This small molecule binds to this protein.
Small molecule (SMILES): C/C(=C\CC/C(C)=C/CO[P](=O)(O)OP(=O)(O)O)CCC=C(CF)CF

Sequence of chain 1.A:
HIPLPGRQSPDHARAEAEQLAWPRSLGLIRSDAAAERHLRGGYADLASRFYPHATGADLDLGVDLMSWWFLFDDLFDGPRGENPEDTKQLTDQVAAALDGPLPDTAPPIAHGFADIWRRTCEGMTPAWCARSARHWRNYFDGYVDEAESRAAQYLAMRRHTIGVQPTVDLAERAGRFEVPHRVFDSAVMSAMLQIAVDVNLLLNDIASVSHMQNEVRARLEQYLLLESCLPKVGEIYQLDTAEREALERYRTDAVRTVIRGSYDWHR

Binding-site contacts:
Ligand atom O1 contacts residue ARG173 of chain 1.A at 2.8 Å (salt-bridge).
Ligand atom F1 contacts residue THR176 of chain 1.A at 3.9 Å.
Ligand atom C6 contacts residue SER305 of chain 1.A at 3.7 Å.
Ligand atom C5 contacts residue ILE177 of chain 1.A at 4.0 Å (hydrophobic).
Ligand atom C11 contacts residue THR182 of chain 1.A at 3.9 Å.
Ligand atom F1 contacts residue TRP76 of chain 1.A at 3.4 Å.
Ligand atom C14 contacts residue PHE77 of chain 1.A at 3.6 Å (hydrophobic).
Ligand atom C2 contacts residue ASN219 of chain 1.A at 3.7 Å.
Ligand atom C8 contacts residue PHE57 of chain 1.A at 3.9 Å (hydrophobic).
Ligand atom C10 contacts residue ASN215 of chain 1.A at 3.9 Å.
Ligand atom PA contacts residue ARG173 of chain 1.A at 3.4 Å.
Ligand atom F1 contacts residue TYR146 of chain 1.A at 3.9 Å.
Ligand atom C15 contacts residue TRP76 of chain 1.A at 3.3 Å (hydrophobic).
Ligand atom F2 contacts residue TRP76 of chain 1.A at 3.8 Å.
Ligand atom C4 contacts residue ASN219 of chain 1.A at 3.3 Å.
Ligand atom C9 contacts residue PHE57 of chain 1.A at 4.0 Å (hydrophobic).
Ligand atom C8 contacts residue THR182 of chain 1.A at 4.0 Å.
Ligand atom O2A contacts residue ASP80 of chain 1.A at 3.0 Å (salt-bridge).
Ligand atom C15 contacts residue ILE177 of chain 1.A at 3.7 Å (hydrophobic).
Ligand atom F2 contacts residue ASP80 of chain 1.A at 3.5 Å.
Ligand atom C10 contacts residue THR182 of chain 1.A at 3.9 Å.
Ligand atom O2B contacts residue ASN219 of chain 1.A at 3.4 Å (h-bond).
Ligand atom C14 contacts residue TRP76 of chain 1.A at 3.7 Å (hydrophobic).
Ligand atom C2 contacts residue ILE177 of chain 1.A at 3.7 Å (hydrophobic).
Ligand atom O3A contacts residue ARG173 of chain 1.A at 4.0 Å.
Ligand atom C9 contacts residue THR182 of chain 1.A at 3.3 Å.
Ligand atom C6 contacts residue ASN215 of chain 1.A at 4.0 Å.
Ligand atom C1 contacts residue ARG173 of chain 1.A at 4.0 Å.
Ligand atom O1A contacts residue ARG173 of chain 1.A at 2.9 Å (salt-bridge).
Ligand atom C1 contacts residue ASN219 of chain 1.A at 4.0 Å.
Ligand atom O1 contacts residue ASN219 of chain 1.A at 3.8 Å.
Ligand atom C3 contacts residue ASN219 of chain 1.A at 3.4 Å.
Ligand atom C4 contacts residue PHE77 of chain 1.A at 4.0 Å (hydrophobic).
Ligand atom O3A contacts residue ASN219 of chain 1.A at 3.9 Å.
Ligand atom C12 contacts residue TRP76 of chain 1.A at 3.6 Å (hydrophobic).
Ligand atom C10 contacts residue PHE57 of chain 1.A at 4.0 Å (hydrophobic).
Ligand atom C10 contacts residue ILE177 of chain 1.A at 3.8 Å (hydrophobic).
Ligand atom C11 contacts residue TRP76 of chain 1.A at 3.5 Å (hydrophobic).
Ligand atom O1B contacts residue ASP80 of chain 1.A at 3.1 Å (salt-bridge).
Ligand atom C13 contacts residue TRP76 of chain 1.A at 3.5 Å (hydrophobic).